The small molecule below binds the protein below.
Small molecule (SMILES): CC(=O)N[C@@H]1[C@@H](O)[C@H](O)[C@@H](CO)O[C@H]1O

Binding-site contacts:
Ligand atom O7 contacts residue ASN100 of chain 1.B at 3.7 Å.
Ligand atom C1 contacts residue ASN100 of chain 1.B at 1.4 Å.
Ligand atom O5 contacts residue LYS113 of chain 1.B at 3.4 Å (salt-bridge).
Ligand atom C2 contacts residue ASP106 of chain 1.B at 3.9 Å.
Ligand atom C7 contacts residue ASN100 of chain 1.B at 3.5 Å.
Ligand atom C6 contacts residue LYS136 of chain 1.B at 4.3 Å.
Ligand atom C1 contacts residue LYS113 of chain 1.B at 4.1 Å.
Ligand atom C3 contacts residue ASN100 of chain 1.B at 3.8 Å.
Ligand atom C2 contacts residue ASN100 of chain 1.B at 2.5 Å.
Ligand atom C3 contacts residue ASP106 of chain 1.B at 4.2 Å.
Ligand atom C5 contacts residue ASN100 of chain 1.B at 3.7 Å.
Ligand atom O5 contacts residue ASN100 of chain 1.B at 2.4 Å (h-bond).
Ligand atom O3 contacts residue ASP106 of chain 1.B at 3.2 Å (salt-bridge).
Ligand atom N2 contacts residue ASN100 of chain 1.B at 2.9 Å (h-bond).
Ligand atom N2 contacts residue ASP106 of chain 1.B at 3.8 Å.
Ligand atom C6 contacts residue LYS113 of chain 1.B at 4.0 Å.
Ligand atom C5 contacts residue LYS113 of chain 1.B at 4.1 Å.
Ligand atom C4 contacts residue ASN100 of chain 1.B at 4.2 Å.

Sequence of chain 1.B:
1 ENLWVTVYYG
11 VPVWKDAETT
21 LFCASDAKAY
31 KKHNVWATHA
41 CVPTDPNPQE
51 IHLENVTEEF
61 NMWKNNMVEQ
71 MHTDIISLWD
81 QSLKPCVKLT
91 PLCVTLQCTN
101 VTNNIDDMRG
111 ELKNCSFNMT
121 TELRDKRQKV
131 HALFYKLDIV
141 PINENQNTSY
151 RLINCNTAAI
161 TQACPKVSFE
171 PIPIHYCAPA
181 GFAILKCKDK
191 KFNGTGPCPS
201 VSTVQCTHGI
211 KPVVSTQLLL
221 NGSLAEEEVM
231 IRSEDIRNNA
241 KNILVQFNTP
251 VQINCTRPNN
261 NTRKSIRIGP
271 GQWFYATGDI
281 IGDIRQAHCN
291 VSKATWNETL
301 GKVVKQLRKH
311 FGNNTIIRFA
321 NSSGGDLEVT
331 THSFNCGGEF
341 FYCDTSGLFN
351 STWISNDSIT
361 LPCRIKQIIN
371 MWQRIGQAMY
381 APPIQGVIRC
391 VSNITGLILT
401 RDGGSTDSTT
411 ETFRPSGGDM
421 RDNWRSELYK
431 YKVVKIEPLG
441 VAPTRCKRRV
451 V